Sequence of chain 11.C:
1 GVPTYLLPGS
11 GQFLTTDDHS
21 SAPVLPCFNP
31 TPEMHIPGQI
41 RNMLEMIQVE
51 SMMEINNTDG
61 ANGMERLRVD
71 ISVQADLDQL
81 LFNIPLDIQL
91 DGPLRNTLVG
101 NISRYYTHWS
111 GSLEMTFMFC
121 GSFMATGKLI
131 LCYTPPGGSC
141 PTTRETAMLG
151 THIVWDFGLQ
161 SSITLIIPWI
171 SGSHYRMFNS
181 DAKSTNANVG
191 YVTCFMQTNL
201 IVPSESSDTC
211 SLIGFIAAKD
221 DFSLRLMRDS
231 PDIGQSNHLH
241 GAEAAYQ

Binding-site contacts:
Ligand atom C5 contacts residue PRO231 of chain 11.C at 3.6 Å (hydrophobic).
Ligand atom C11 contacts residue PRO231 of chain 11.C at 4.0 Å (hydrophobic).
Ligand atom O4 contacts residue ASP232 of chain 11.C at 2.8 Å (salt-bridge).
Ligand atom C5 contacts residue PRO274 of chain 11.A at 3.9 Å (hydrophobic).
Ligand atom C3 contacts residue PRO274 of chain 11.A at 4.1 Å (hydrophobic).
Ligand atom O1B contacts residue ARG104 of chain 11.C at 2.8 Å (salt-bridge).
Ligand atom C3 contacts residue PRO274 of chain 11.A at 3.8 Å (hydrophobic).
Ligand atom C4 contacts residue ASN275 of chain 11.A at 3.8 Å.
Ligand atom O4 contacts residue ARG95 of chain 11.C at 3.6 Å.
Ligand atom C5 contacts residue ASN275 of chain 11.A at 3.5 Å.
Ligand atom C4 contacts residue PRO231 of chain 11.C at 3.4 Å (hydrophobic).
Ligand atom C10 contacts residue PRO231 of chain 11.C at 3.9 Å (hydrophobic).
Ligand atom O6 contacts residue ASP91 of chain 11.C at 3.3 Å.
Ligand atom O4 contacts residue PRO231 of chain 11.C at 3.8 Å.
Ligand atom O3 contacts residue ASP91 of chain 11.C at 4.0 Å.
Ligand atom C4 contacts residue ASP91 of chain 11.C at 3.3 Å.
Ligand atom C10 contacts residue ASN275 of chain 11.A at 3.2 Å.
Ligand atom C4 contacts residue PRO274 of chain 11.A at 4.0 Å (hydrophobic).
Ligand atom C6 contacts residue PRO231 of chain 11.C at 4.0 Å (hydrophobic).
Ligand atom C1 contacts residue ARG104 of chain 11.C at 3.7 Å.
Ligand atom O7 contacts residue SER180 of chain 11.C at 3.7 Å.
Ligand atom N5 contacts residue PRO231 of chain 11.C at 2.9 Å (h-bond).
Ligand atom C11 contacts residue GLY234 of chain 11.C at 3.9 Å.
Ligand atom C11 contacts residue ASP232 of chain 11.C at 3.8 Å.
Ligand atom O4 contacts residue ASP91 of chain 11.C at 2.8 Å (salt-bridge).
Ligand atom N5 contacts residue ASN275 of chain 11.A at 3.5 Å (h-bond).
Ligand atom C3 contacts residue ASP232 of chain 11.C at 4.1 Å.
Ligand atom C4 contacts residue ARG104 of chain 11.C at 4.0 Å.
Ligand atom C3 contacts residue ARG95 of chain 11.C at 3.9 Å.
Ligand atom O7 contacts residue PRO274 of chain 11.A at 3.4 Å.
Ligand atom C3 contacts residue ARG104 of chain 11.C at 3.9 Å.
Ligand atom O10 contacts residue ARG270 of chain 11.A at 4.0 Å.
Ligand atom O3 contacts residue GLY282 of chain 11.A at 3.4 Å.
Ligand atom O10 contacts residue ASN275 of chain 11.A at 2.9 Å (h-bond).
Ligand atom O6 contacts residue PRO274 of chain 11.A at 3.7 Å.
Ligand atom O3 contacts residue PRO274 of chain 11.A at 3.9 Å.
Ligand atom C11 contacts residue ILE233 of chain 11.C at 3.8 Å (hydrophobic).
Ligand atom C6 contacts residue ASP91 of chain 11.C at 3.9 Å.
Ligand atom C4 contacts residue ASP232 of chain 11.C at 3.5 Å.
Ligand atom O4 contacts residue ASN275 of chain 11.A at 3.0 Å (h-bond).

Sequence of chain 11.A:
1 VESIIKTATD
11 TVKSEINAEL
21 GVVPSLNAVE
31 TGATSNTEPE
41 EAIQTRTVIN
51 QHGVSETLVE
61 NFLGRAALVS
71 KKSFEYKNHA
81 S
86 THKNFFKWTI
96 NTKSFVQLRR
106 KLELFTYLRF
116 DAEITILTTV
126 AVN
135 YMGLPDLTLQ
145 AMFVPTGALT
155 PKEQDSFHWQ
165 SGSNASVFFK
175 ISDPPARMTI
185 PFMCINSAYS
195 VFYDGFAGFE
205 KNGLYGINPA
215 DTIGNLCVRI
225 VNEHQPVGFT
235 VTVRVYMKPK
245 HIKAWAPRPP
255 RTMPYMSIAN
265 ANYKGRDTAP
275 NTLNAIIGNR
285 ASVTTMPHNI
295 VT

This protein binds this small molecule.
Small molecule (SMILES): CC(=O)N[C@@H]1[C@@H](O)[C@H](O[C@@H]2O[C@H](CO[C@]3(C(=O)O)C[C@H](O)[C@@H](NC(C)=O)[C@H]([C@H](O)[C@H](O)CO)O3)[C@H](O)[C@H](O)[C@H]2O)[C@@H](CO)O[C@H]1O